Sequence of chain 1.A:
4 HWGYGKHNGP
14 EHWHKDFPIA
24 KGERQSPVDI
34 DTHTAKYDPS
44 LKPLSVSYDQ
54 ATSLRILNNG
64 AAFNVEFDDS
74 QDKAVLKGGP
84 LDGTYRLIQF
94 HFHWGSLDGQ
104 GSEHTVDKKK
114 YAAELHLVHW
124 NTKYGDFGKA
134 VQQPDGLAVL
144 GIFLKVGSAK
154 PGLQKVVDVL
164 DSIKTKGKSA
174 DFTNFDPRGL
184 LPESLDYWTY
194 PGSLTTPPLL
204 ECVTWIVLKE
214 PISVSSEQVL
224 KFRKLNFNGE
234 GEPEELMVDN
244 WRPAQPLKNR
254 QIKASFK

Binding-site contacts:
Ligand atom CG contacts residue HIS94 of chain 1.A at 4.0 Å.
Ligand atom CE1 contacts residue HIS94 of chain 1.A at 3.6 Å.
Ligand atom ND1 contacts residue THR198 of chain 1.A at 3.0 Å (h-bond).
Ligand atom CE1 contacts residue 4MZ1 of chain 1.F at 4.2 Å.
Ligand atom NE2 contacts residue THR198 of chain 1.A at 3.7 Å.
Ligand atom NE2 contacts residue ZN1 of chain 1.B at 4.1 Å.
Ligand atom C4 contacts residue VAL142 of chain 1.A at 4.1 Å (hydrophobic).
Ligand atom C4 contacts residue TRP208 of chain 1.A at 3.6 Å (hydrophobic).
Ligand atom CE1 contacts residue THR199 of chain 1.A at 3.4 Å.
Ligand atom CE1 contacts residue ZN1 of chain 1.B at 3.0 Å.
Ligand atom CG contacts residue ZN1 of chain 1.B at 3.1 Å.
Ligand atom CE1 contacts residue THR198 of chain 1.A at 3.3 Å.
Ligand atom CE1 contacts residue HIS96 of chain 1.A at 3.9 Å.
Ligand atom CD2 contacts residue THR199 of chain 1.A at 4.0 Å.
Ligand atom NE2 contacts residue 4MZ1 of chain 1.F at 3.0 Å (h-bond).
Ligand atom ND1 contacts residue HIS94 of chain 1.A at 3.1 Å (h-bond).
Ligand atom C4 contacts residue HIS119 of chain 1.A at 3.6 Å.
Ligand atom CD2 contacts residue 4MZ1 of chain 1.F at 3.5 Å.
Ligand atom C4 contacts residue ZN1 of chain 1.B at 3.5 Å.
Ligand atom CD2 contacts residue LEU197 of chain 1.A at 3.7 Å (hydrophobic).
Ligand atom C4 contacts residue THR198 of chain 1.A at 4.1 Å.
Ligand atom ND1 contacts residue HIS96 of chain 1.A at 3.5 Å (h-bond).
Ligand atom CD2 contacts residue THR198 of chain 1.A at 3.3 Å.
Ligand atom ND1 contacts residue HIS119 of chain 1.A at 3.5 Å (h-bond).
Ligand atom CG contacts residue HIS119 of chain 1.A at 4.0 Å.
Ligand atom NE2 contacts residue LEU197 of chain 1.A at 4.4 Å.
Ligand atom ND1 contacts residue ZN1 of chain 1.B at 2.0 Å.
Ligand atom NE2 contacts residue THR199 of chain 1.A at 2.8 Å (h-bond).
Ligand atom CG contacts residue THR198 of chain 1.A at 3.4 Å.
Ligand atom CD2 contacts residue ZN1 of chain 1.B at 4.2 Å.

This protein binds this small molecule.
Small molecule (SMILES): Cc1c[nH]cn1